Sequence of chain 37.E:
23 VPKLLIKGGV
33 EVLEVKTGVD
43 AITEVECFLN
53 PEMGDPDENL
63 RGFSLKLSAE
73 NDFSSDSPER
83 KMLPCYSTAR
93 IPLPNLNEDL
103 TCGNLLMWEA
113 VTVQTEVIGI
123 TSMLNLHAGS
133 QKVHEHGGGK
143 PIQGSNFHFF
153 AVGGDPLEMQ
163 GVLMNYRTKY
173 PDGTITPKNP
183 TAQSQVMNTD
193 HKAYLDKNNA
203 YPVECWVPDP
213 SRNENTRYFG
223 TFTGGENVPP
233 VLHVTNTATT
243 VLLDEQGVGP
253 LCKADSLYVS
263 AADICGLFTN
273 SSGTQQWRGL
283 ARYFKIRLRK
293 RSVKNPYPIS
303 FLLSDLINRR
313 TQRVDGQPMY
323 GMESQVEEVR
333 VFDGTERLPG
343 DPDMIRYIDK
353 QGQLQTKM

Sequence of chain 37.D:
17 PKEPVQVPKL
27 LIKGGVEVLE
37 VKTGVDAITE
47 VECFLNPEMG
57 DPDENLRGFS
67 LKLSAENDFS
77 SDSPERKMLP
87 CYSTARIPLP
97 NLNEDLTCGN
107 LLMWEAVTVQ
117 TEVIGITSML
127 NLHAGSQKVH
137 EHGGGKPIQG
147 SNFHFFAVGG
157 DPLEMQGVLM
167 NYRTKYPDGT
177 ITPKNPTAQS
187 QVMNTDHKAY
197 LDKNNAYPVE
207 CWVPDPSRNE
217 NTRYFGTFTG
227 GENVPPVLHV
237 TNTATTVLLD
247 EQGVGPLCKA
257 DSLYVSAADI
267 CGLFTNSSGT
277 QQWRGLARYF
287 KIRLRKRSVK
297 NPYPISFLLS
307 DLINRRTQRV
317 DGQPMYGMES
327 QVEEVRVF

This small molecule binds to this protein.
Small molecule (SMILES): CC(=O)N[C@H]1[C@H]([C@H](O)[C@H](O)CO)O[C@@](O[C@H](CO)[C@@H](O)[C@@H]2O[C@@H](C(=O)O)C[C@H](O)[C@H]2NC(C)=O)(C(=O)O)C[C@@H]1O

Sequence of chain 37.C:
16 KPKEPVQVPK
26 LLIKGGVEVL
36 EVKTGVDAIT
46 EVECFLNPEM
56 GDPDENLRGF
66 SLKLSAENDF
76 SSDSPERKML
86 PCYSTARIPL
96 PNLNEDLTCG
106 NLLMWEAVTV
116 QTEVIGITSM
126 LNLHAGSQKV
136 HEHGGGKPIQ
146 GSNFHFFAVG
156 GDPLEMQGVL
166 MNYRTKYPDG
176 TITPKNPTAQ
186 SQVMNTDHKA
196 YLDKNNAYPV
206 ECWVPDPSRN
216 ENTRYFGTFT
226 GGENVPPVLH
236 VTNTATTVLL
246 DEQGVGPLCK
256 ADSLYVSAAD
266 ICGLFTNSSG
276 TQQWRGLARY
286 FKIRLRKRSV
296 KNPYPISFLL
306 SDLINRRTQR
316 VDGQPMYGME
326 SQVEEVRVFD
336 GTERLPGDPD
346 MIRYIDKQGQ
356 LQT

Binding-site contacts:
Ligand atom C6 contacts residue LYS68 of chain 37.D at 3.8 Å.
Ligand atom O1A contacts residue SER274 of chain 37.D at 3.8 Å.
Ligand atom O10 contacts residue PHE75 of chain 37.E at 2.6 Å.
Ligand atom C11 contacts residue GLN278 of chain 37.D at 3.5 Å.
Ligand atom C7 contacts residue GLN278 of chain 37.D at 3.8 Å.
Ligand atom C9 contacts residue GLN278 of chain 37.D at 3.2 Å.
Ligand atom C5 contacts residue LYS68 of chain 37.D at 3.7 Å.
Ligand atom O9 contacts residue LEU67 of chain 37.D at 3.2 Å.
Ligand atom C10 contacts residue LYS68 of chain 37.D at 3.8 Å.
Ligand atom N5 contacts residue LYS68 of chain 37.D at 2.9 Å (salt-bridge).
Ligand atom O8 contacts residue ASN272 of chain 37.D at 3.4 Å (h-bond).
Ligand atom N5 contacts residue GLN278 of chain 37.D at 3.9 Å.
Ligand atom C8 contacts residue GLN278 of chain 37.D at 3.7 Å.
Ligand atom C11 contacts residue ASN272 of chain 37.D at 3.6 Å.
Ligand atom O1B contacts residue THR276 of chain 37.D at 3.5 Å (h-bond).
Ligand atom N5 contacts residue PHE75 of chain 37.E at 3.8 Å.
Ligand atom O8 contacts residue THR276 of chain 37.D at 3.8 Å.
Ligand atom N5 contacts residue ASN272 of chain 37.D at 3.3 Å (h-bond).
Ligand atom O7 contacts residue LEU62 of chain 37.D at 3.5 Å.
Ligand atom C11 contacts residue THR276 of chain 37.D at 3.4 Å.
Ligand atom O10 contacts residue LEU62 of chain 37.D at 3.1 Å.
Ligand atom O1A contacts residue ASN272 of chain 37.D at 3.6 Å (h-bond).
Ligand atom C1 contacts residue SER274 of chain 37.D at 3.4 Å.
Ligand atom C1 contacts residue THR276 of chain 37.D at 3.4 Å.
Ligand atom C11 contacts residue PHE75 of chain 37.E at 1.8 Å (hydrophobic).
Ligand atom C10 contacts residue LEU62 of chain 37.D at 3.5 Å (hydrophobic).
Ligand atom O1B contacts residue LYS68 of chain 37.D at 3.6 Å.
Ligand atom C9 contacts residue LYS68 of chain 37.D at 3.8 Å.
Ligand atom O1A contacts residue THR276 of chain 37.D at 2.6 Å (h-bond).
Ligand atom C11 contacts residue PHE270 of chain 37.D at 3.9 Å (hydrophobic).
Ligand atom C6 contacts residue ASN272 of chain 37.D at 3.7 Å.
Ligand atom O1B contacts residue SER274 of chain 37.D at 2.4 Å (h-bond).
Ligand atom C11 contacts residue HIS138 of chain 37.C at 3.3 Å.
Ligand atom C10 contacts residue PHE75 of chain 37.E at 2.7 Å (hydrophobic).
Ligand atom O8 contacts residue LYS68 of chain 37.D at 3.5 Å.
Ligand atom O9 contacts residue LYS68 of chain 37.D at 2.8 Å (salt-bridge).
Ligand atom O8 contacts residue GLN278 of chain 37.D at 3.5 Å (h-bond).
Ligand atom C11 contacts residue PHE65 of chain 37.D at 3.8 Å (hydrophobic).
Ligand atom C11 contacts residue LYS68 of chain 37.D at 3.7 Å.
Ligand atom C11 contacts residue LEU62 of chain 37.D at 3.9 Å (hydrophobic).